This protein binds this small molecule.
Small molecule (SMILES): CC(=O)N[C@H]1[C@H](O[C@H]2[C@H](O)[C@@H](NC(C)=O)CO[C@@H]2CO)O[C@H](CO)[C@@H](O)[C@@H]1O

Sequence of chain 33.E:
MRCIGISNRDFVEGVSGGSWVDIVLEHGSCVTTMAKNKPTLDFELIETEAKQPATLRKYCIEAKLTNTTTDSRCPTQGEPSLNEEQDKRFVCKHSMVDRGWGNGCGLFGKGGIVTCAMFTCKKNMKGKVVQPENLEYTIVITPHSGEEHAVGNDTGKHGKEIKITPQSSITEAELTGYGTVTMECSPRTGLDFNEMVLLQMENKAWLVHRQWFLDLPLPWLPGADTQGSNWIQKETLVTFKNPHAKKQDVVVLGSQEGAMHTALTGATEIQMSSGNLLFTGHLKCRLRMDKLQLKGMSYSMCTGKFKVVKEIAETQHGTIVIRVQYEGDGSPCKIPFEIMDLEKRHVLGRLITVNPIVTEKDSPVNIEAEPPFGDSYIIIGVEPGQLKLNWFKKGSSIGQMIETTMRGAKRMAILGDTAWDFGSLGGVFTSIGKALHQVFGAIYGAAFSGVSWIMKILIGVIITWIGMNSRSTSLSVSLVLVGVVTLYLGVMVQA

Sequence of chain 33.C:
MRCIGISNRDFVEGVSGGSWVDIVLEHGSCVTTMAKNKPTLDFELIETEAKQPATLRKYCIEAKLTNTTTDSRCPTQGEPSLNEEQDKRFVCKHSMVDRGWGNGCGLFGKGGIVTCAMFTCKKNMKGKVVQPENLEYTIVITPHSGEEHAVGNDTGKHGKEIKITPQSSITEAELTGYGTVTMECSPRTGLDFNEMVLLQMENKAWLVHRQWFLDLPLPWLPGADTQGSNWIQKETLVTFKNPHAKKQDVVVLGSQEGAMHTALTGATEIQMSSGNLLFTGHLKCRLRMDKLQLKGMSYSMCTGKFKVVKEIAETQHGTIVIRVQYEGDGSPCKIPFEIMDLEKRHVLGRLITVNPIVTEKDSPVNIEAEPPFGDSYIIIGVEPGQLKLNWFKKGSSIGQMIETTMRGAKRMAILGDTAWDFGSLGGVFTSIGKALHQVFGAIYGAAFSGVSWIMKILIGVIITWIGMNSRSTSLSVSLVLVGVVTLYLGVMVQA

Binding-site contacts:
Ligand atom C5 contacts residue HIS158 of chain 33.C at 4.2 Å.
Ligand atom C1 contacts residue ASN153 of chain 33.C at 1.4 Å.
Ligand atom O5 contacts residue THR155 of chain 33.C at 3.8 Å.
Ligand atom C6 contacts residue GLY156 of chain 33.C at 3.8 Å.
Ligand atom C6 contacts residue HIS158 of chain 33.C at 3.9 Å.
Ligand atom C5 contacts residue HIS149 of chain 33.C at 3.6 Å.
Ligand atom O5 contacts residue HIS158 of chain 33.C at 3.2 Å.
Ligand atom O7 contacts residue ASN103 of chain 33.E at 4.5 Å.
Ligand atom C1 contacts residue HIS158 of chain 33.C at 4.1 Å.
Ligand atom C8 contacts residue HIS149 of chain 33.C at 3.5 Å.
Ligand atom O5 contacts residue HIS149 of chain 33.C at 3.8 Å.
Ligand atom C2 contacts residue HIS149 of chain 33.C at 3.6 Å.
Ligand atom O7 contacts residue ASN153 of chain 33.C at 4.0 Å.
Ligand atom O7 contacts residue TRP101 of chain 33.E at 3.4 Å (h-bond).
Ligand atom O5 contacts residue GLY156 of chain 33.C at 3.9 Å.
Ligand atom O6 contacts residue HIS149 of chain 33.C at 3.6 Å.
Ligand atom C4 contacts residue HIS149 of chain 33.C at 3.7 Å.
Ligand atom O6 contacts residue HIS158 of chain 33.C at 3.4 Å.
Ligand atom C5 contacts residue GLY156 of chain 33.C at 4.0 Å.
Ligand atom C7 contacts residue ASN153 of chain 33.C at 3.6 Å.
Ligand atom C1 contacts residue THR155 of chain 33.C at 3.7 Å.
Ligand atom C7 contacts residue TRP101 of chain 33.E at 4.3 Å (hydrophobic).
Ligand atom O3 contacts residue HIS149 of chain 33.C at 4.2 Å.
Ligand atom C3 contacts residue ASN153 of chain 33.C at 3.9 Å.
Ligand atom C2 contacts residue ASN153 of chain 33.C at 2.6 Å.
Ligand atom C8 contacts residue ALA150 of chain 33.C at 4.5 Å (hydrophobic).
Ligand atom C3 contacts residue HIS149 of chain 33.C at 4.3 Å.
Ligand atom C5 contacts residue ASN153 of chain 33.C at 3.6 Å.
Ligand atom C8 contacts residue ASN153 of chain 33.C at 3.9 Å.
Ligand atom C8 contacts residue TRP101 of chain 33.E at 4.4 Å (hydrophobic).
Ligand atom O5 contacts residue ASN153 of chain 33.C at 2.2 Å (h-bond).
Ligand atom N2 contacts residue ASN153 of chain 33.C at 3.2 Å (h-bond).
Ligand atom C1 contacts residue HIS149 of chain 33.C at 3.7 Å.
Ligand atom O7 contacts residue GLY102 of chain 33.E at 3.0 Å (h-bond).
Ligand atom C4 contacts residue ASN153 of chain 33.C at 4.2 Å.
Ligand atom C7 contacts residue GLY102 of chain 33.E at 4.0 Å.
Ligand atom C6 contacts residue HIS149 of chain 33.C at 4.1 Å.